Sequence of chain 1.L:
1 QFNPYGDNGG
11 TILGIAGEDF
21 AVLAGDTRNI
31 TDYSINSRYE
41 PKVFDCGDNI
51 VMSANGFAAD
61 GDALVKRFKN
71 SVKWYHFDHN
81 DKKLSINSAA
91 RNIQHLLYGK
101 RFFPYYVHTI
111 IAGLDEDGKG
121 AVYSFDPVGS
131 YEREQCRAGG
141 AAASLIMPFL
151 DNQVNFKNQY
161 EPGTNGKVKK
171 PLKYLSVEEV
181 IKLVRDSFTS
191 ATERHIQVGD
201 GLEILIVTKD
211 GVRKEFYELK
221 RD

Binding-site contacts:
Ligand atom O contacts residue GLY47 of chain 1.K at 3.2 Å (h-bond).
Ligand atom CD2 contacts residue GLY47 of chain 1.K at 3.5 Å.
Ligand atom C2 contacts residue TYR170 of chain 1.K at 3.7 Å (hydrophobic).
Ligand atom C1 contacts residue THR1 of chain 1.K at 2.4 Å.
Ligand atom C2 contacts residue THR1 of chain 1.K at 1.5 Å.
Ligand atom C contacts residue GLY47 of chain 1.K at 3.7 Å.
Ligand atom CA contacts residue THR21 of chain 1.K at 3.8 Å.
Ligand atom C contacts residue THR21 of chain 1.K at 4.0 Å.
Ligand atom CA contacts residue GLY47 of chain 1.K at 3.4 Å.
Ligand atom C3 contacts residue THR21 of chain 1.K at 3.7 Å.
Ligand atom CB contacts residue GLY47 of chain 1.K at 3.9 Å.
Ligand atom O contacts residue THR1 of chain 1.K at 2.3 Å (h-bond).
Ligand atom CD1 contacts residue ALA49 of chain 1.K at 3.9 Å (hydrophobic).
Ligand atom CB contacts residue GLY47 of chain 1.K at 3.6 Å.
Ligand atom C contacts residue MES1 of chain 1.SA at 3.8 Å.
Ligand atom O contacts residue THR1 of chain 1.K at 3.6 Å.
Ligand atom C1 contacts residue SER131 of chain 1.K at 3.4 Å.
Ligand atom CD contacts residue ASP126 of chain 1.L at 4.0 Å.
Ligand atom C2 contacts residue MES1 of chain 1.SA at 3.8 Å.
Ligand atom CB contacts residue THR21 of chain 1.K at 3.9 Å.
Ligand atom CA contacts residue THR21 of chain 1.K at 3.9 Å.
Ligand atom N contacts residue THR1 of chain 1.K at 3.6 Å (h-bond).
Ligand atom O contacts residue ALA20 of chain 1.K at 3.3 Å.
Ligand atom CD1 contacts residue MET45 of chain 1.K at 3.9 Å (hydrophobic).
Ligand atom CA contacts residue THR1 of chain 1.K at 2.3 Å.
Ligand atom CG contacts residue THR1 of chain 1.K at 3.8 Å.
Ligand atom C3 contacts residue THR1 of chain 1.K at 2.5 Å.
Ligand atom O contacts residue THR21 of chain 1.K at 3.2 Å (h-bond).
Ligand atom O contacts residue MES1 of chain 1.SA at 2.9 Å (h-bond).
Ligand atom CB contacts residue THR1 of chain 1.K at 2.7 Å.
Ligand atom C3 contacts residue TYR170 of chain 1.K at 3.3 Å (hydrophobic).
Ligand atom C1 contacts residue MES1 of chain 1.SA at 3.0 Å.
Ligand atom O contacts residue ALA49 of chain 1.K at 3.4 Å (h-bond).
Ligand atom N contacts residue THR21 of chain 1.K at 3.1 Å (h-bond).
Ligand atom O contacts residue MES1 of chain 1.SA at 3.5 Å (h-bond).
Ligand atom N contacts residue GLY47 of chain 1.K at 3.1 Å (h-bond).
Ligand atom C contacts residue THR1 of chain 1.K at 1.4 Å.
Ligand atom CG contacts residue LYS33 of chain 1.K at 3.6 Å.
Ligand atom C3 contacts residue ARG19 of chain 1.K at 3.6 Å.
Ligand atom CG contacts residue ASP126 of chain 1.L at 3.8 Å.

Sequence of chain 1.K:
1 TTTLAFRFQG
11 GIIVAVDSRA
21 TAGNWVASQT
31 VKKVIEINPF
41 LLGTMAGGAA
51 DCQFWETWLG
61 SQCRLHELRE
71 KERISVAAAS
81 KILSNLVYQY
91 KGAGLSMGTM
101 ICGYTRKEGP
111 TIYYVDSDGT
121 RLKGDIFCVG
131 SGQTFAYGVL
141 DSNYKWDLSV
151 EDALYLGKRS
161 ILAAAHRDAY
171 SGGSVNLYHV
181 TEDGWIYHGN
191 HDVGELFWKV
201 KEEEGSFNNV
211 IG

This small molecule binds to this protein.
Small molecule (SMILES): CC(C)C[C@H](NC(=O)[C@@H]1CCCN1C(=O)[C@H](C)N)C(=O)N[C@@H](CC(C)C)[C@@H](O)[C@H](C)CO